Binding-site contacts:
Ligand atom C8 contacts residue ASN150 of chain 1.A at 4.5 Å.
Ligand atom C2 contacts residue ASN150 of chain 1.A at 2.4 Å.
Ligand atom C7 contacts residue LEU169 of chain 1.A at 4.3 Å (hydrophobic).
Ligand atom C7 contacts residue ASP322 of chain 1.A at 4.4 Å.
Ligand atom N2 contacts residue ASP322 of chain 1.A at 4.0 Å.
Ligand atom C6 contacts residue TYR167 of chain 1.A at 3.6 Å (hydrophobic).
Ligand atom O7 contacts residue ASN150 of chain 1.A at 3.5 Å (h-bond).
Ligand atom C8 contacts residue ASP322 of chain 1.A at 3.7 Å.
Ligand atom O5 contacts residue TYR167 of chain 1.A at 4.5 Å.
Ligand atom C5 contacts residue ASN150 of chain 1.A at 3.7 Å.
Ligand atom C4 contacts residue ASN150 of chain 1.A at 4.2 Å.
Ligand atom O5 contacts residue ASN150 of chain 1.A at 2.4 Å (h-bond).
Ligand atom C1 contacts residue ASN150 of chain 1.A at 1.5 Å.
Ligand atom C8 contacts residue TYR167 of chain 1.A at 3.7 Å (hydrophobic).
Ligand atom C5 contacts residue TYR167 of chain 1.A at 4.2 Å (hydrophobic).
Ligand atom C3 contacts residue ASN150 of chain 1.A at 3.7 Å.
Ligand atom C7 contacts residue ASN150 of chain 1.A at 3.4 Å.
Ligand atom O3 contacts residue ASP322 of chain 1.A at 4.4 Å.
Ligand atom N2 contacts residue ASN150 of chain 1.A at 2.9 Å (h-bond).
Ligand atom C8 contacts residue VAL136 of chain 1.A at 3.6 Å (hydrophobic).
Ligand atom C8 contacts residue LEU169 of chain 1.A at 3.9 Å (hydrophobic).
Ligand atom O6 contacts residue TYR167 of chain 1.A at 3.5 Å.
Ligand atom N2 contacts residue LEU169 of chain 1.A at 4.1 Å.

The protein below binds the small molecule below.
Small molecule (SMILES): CC(=O)N[C@H]1[C@H](O[C@H]2[C@H](O)[C@@H](NC(C)=O)CO[C@@H]2CO)O[C@H](CO)[C@@H](O)[C@@H]1O

Sequence of chain 1.A:
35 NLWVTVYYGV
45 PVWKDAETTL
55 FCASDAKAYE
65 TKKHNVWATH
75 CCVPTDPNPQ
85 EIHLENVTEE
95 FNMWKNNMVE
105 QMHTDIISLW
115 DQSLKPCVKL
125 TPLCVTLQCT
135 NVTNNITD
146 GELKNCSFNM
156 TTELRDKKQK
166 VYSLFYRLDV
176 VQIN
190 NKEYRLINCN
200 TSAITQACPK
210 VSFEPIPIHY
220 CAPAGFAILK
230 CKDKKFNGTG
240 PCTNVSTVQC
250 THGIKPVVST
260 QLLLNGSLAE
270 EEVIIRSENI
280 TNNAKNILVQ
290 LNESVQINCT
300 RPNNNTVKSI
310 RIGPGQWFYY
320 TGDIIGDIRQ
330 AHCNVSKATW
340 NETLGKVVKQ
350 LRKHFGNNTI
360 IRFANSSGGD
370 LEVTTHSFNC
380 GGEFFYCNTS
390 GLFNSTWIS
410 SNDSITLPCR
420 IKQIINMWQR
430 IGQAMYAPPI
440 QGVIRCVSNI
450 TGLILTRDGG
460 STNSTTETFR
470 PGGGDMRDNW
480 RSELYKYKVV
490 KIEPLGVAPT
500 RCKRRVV